Binding-site contacts:
Ligand atom C4 contacts residue ASN259 of chain 1.G at 4.0 Å.
Ligand atom O5 contacts residue CYS271 of chain 1.G at 3.7 Å.
Ligand atom C2 contacts residue ASN259 of chain 1.G at 2.2 Å.
Ligand atom O5 contacts residue THR261 of chain 1.G at 4.0 Å.
Ligand atom O6 contacts residue CYS271 of chain 1.G at 3.2 Å (h-bond).
Ligand atom O5 contacts residue ASN259 of chain 1.G at 2.4 Å (h-bond).
Ligand atom C5 contacts residue ASN259 of chain 1.G at 3.6 Å.
Ligand atom C1 contacts residue ASN259 of chain 1.G at 1.4 Å.
Ligand atom C8 contacts residue GLN256 of chain 1.G at 3.5 Å.
Ligand atom C5 contacts residue THR261 of chain 1.G at 4.3 Å.
Ligand atom C1 contacts residue THR261 of chain 1.G at 4.1 Å.
Ligand atom C8 contacts residue ASN259 of chain 1.G at 3.6 Å.
Ligand atom N2 contacts residue ASN259 of chain 1.G at 2.8 Å (h-bond).
Ligand atom C5 contacts residue CYS271 of chain 1.G at 4.4 Å (hydrophobic).
Ligand atom O6 contacts residue THR261 of chain 1.G at 3.2 Å.
Ligand atom O6 contacts residue MET268 of chain 1.G at 3.7 Å.
Ligand atom C7 contacts residue ASN259 of chain 1.G at 3.5 Å.
Ligand atom C3 contacts residue ASN259 of chain 1.G at 3.6 Å.
Ligand atom C6 contacts residue CYS271 of chain 1.G at 3.5 Å (hydrophobic).
Ligand atom C6 contacts residue THR261 of chain 1.G at 4.3 Å.
Ligand atom O7 contacts residue THR255 of chain 1.G at 4.3 Å.

Sequence of chain 1.G:
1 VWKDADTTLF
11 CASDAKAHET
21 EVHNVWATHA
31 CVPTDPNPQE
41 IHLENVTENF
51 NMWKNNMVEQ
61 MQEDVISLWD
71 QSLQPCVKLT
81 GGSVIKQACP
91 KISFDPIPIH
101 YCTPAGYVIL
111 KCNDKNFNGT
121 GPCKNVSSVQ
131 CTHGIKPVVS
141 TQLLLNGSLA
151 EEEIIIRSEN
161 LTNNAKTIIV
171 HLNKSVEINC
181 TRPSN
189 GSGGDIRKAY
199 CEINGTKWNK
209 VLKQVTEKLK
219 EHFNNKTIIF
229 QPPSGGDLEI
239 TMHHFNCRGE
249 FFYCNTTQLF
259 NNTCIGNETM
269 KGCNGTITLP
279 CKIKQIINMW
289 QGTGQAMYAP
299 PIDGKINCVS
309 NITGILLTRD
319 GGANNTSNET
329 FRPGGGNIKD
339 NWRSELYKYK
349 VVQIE

The protein below binds the small molecule below.
Small molecule (SMILES): CC(=O)N[C@@H]1[C@@H](O)[C@H](O)[C@@H](CO)O[C@H]1O